Binding-site contacts:
Ligand atom C5 contacts residue THR22 of chain 1.A at 3.8 Å.
Ligand atom C25 contacts residue GLY92 of chain 1.A at 3.8 Å.
Ligand atom O1 contacts residue VAL28 of chain 1.A at 3.6 Å.
Ligand atom C30 contacts residue ALA90 of chain 1.A at 3.4 Å (hydrophobic).
Ligand atom O1 contacts residue LYS42 of chain 1.A at 3.0 Å (salt-bridge).
Ligand atom N17 contacts residue MET89 of chain 1.A at 3.2 Å (h-bond).
Ligand atom C24 contacts residue GLY92 of chain 1.A at 3.6 Å.
Ligand atom C25 contacts residue TYR88 of chain 1.A at 3.6 Å (hydrophobic).
Ligand atom N17 contacts residue ALA40 of chain 1.A at 3.8 Å.
Ligand atom C5 contacts residue GLY23 of chain 1.A at 3.6 Å.
Ligand atom C15 contacts residue LEU140 of chain 1.A at 3.5 Å (hydrophobic).
Ligand atom N19 contacts residue TYR88 of chain 1.A at 3.5 Å.
Ligand atom O40 contacts residue LYS42 of chain 1.A at 3.3 Å (salt-bridge).
Ligand atom C38 contacts residue ASP151 of chain 1.A at 3.7 Å.
Ligand atom O40 contacts residue PHE25 of chain 1.A at 3.6 Å.
Ligand atom C16 contacts residue LEU140 of chain 1.A at 3.6 Å (hydrophobic).
Ligand atom C25 contacts residue MET89 of chain 1.A at 3.5 Å (hydrophobic).
Ligand atom C32 contacts residue ALA90 of chain 1.A at 3.7 Å (hydrophobic).
Ligand atom N19 contacts residue MET89 of chain 1.A at 2.9 Å (h-bond).
Ligand atom C36 contacts residue LYS42 of chain 1.A at 3.6 Å.
Ligand atom C16 contacts residue ALA40 of chain 1.A at 3.5 Å (hydrophobic).
Ligand atom C28 contacts residue GLY92 of chain 1.A at 3.7 Å.
Ligand atom N22 contacts residue LEU20 of chain 1.A at 3.8 Å.
Ligand atom C16 contacts residue GLU87 of chain 1.A at 3.5 Å.
Ligand atom N37 contacts residue ASP151 of chain 1.A at 3.5 Å (salt-bridge).
Ligand atom C21 contacts residue MET89 of chain 1.A at 3.8 Å (hydrophobic).
Ligand atom C21 contacts residue LEU20 of chain 1.A at 3.8 Å (hydrophobic).
Ligand atom C42 contacts residue ASN138 of chain 1.A at 3.8 Å.
Ligand atom C8 contacts residue VAL28 of chain 1.A at 3.8 Å (hydrophobic).
Ligand atom O40 contacts residue ASP151 of chain 1.A at 3.1 Å (salt-bridge).
Ligand atom N39 contacts residue PHE25 of chain 1.A at 3.4 Å.
Ligand atom C12 contacts residue ASP151 of chain 1.A at 3.8 Å.
Ligand atom N39 contacts residue ASP151 of chain 1.A at 3.5 Å (salt-bridge).
Ligand atom C44 contacts residue LEU154 of chain 1.A at 3.8 Å (hydrophobic).
Ligand atom C2 contacts residue LYS42 of chain 1.A at 3.4 Å.
Ligand atom C31 contacts residue ALA90 of chain 1.A at 3.6 Å (hydrophobic).
Ligand atom C12 contacts residue LYS42 of chain 1.A at 3.8 Å.
Ligand atom C29 contacts residue LEU20 of chain 1.A at 3.7 Å (hydrophobic).
Ligand atom C36 contacts residue ASP151 of chain 1.A at 3.1 Å.
Ligand atom C2 contacts residue ASP151 of chain 1.A at 3.5 Å.

The protein below binds the small molecule below.
Small molecule (SMILES): Cc1nn(C2CCOCC2)cc1-c1nc2nccc(-c3ccc4c(c3)CCC[C@@H]4NC(=O)c3nc(C(C)(C)C)no3)c2[nH]1

Sequence of chain 1.A:
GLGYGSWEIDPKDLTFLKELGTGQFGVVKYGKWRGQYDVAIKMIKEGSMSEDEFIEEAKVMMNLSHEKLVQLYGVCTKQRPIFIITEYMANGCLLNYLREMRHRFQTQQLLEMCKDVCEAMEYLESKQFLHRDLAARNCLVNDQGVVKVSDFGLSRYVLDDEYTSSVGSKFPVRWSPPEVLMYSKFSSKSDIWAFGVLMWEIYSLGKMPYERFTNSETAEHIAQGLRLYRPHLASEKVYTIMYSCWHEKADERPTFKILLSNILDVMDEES